Sequence of chain 1.A:
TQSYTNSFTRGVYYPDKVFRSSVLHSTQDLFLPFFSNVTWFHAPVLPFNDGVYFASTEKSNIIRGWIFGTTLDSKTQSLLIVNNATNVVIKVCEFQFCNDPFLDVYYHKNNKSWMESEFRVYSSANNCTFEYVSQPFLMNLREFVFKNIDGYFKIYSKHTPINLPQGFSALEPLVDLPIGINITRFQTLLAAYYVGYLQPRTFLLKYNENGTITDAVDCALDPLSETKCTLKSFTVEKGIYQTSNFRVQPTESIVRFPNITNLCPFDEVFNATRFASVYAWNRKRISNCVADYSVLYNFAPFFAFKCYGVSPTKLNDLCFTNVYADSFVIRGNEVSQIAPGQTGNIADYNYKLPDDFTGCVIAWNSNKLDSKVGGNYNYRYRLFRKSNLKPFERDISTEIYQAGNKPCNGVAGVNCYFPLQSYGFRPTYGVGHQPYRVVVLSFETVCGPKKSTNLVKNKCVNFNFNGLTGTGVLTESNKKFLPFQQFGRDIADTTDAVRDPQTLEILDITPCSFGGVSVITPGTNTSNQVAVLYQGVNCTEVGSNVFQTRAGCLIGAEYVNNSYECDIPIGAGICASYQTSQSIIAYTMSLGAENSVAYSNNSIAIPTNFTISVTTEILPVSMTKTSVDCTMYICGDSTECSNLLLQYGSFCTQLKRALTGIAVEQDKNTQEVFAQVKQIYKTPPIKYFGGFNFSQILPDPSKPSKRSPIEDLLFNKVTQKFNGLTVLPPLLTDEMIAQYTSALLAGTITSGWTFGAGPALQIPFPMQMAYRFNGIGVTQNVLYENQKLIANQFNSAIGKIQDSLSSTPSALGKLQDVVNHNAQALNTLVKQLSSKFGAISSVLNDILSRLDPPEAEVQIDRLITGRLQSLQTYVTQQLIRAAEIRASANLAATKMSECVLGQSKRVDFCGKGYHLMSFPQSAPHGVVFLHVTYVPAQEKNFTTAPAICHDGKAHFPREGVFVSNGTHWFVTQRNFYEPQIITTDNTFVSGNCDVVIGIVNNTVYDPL

Binding-site contacts:
Ligand atom C1 contacts residue ASN208 of chain 1.A at 1.5 Å.
Ligand atom O5 contacts residue ASN208 of chain 1.A at 2.4 Å (h-bond).
Ligand atom C5 contacts residue ASN208 of chain 1.A at 3.7 Å.
Ligand atom C4 contacts residue ASN208 of chain 1.A at 4.3 Å.
Ligand atom O7 contacts residue ASN208 of chain 1.A at 2.9 Å (h-bond).
Ligand atom C8 contacts residue GLY206 of chain 1.A at 4.1 Å.
Ligand atom C2 contacts residue ASN208 of chain 1.A at 2.5 Å.
Ligand atom N2 contacts residue ASN208 of chain 1.A at 2.9 Å (h-bond).
Ligand atom C3 contacts residue ASN208 of chain 1.A at 3.8 Å.
Ligand atom C7 contacts residue ASN208 of chain 1.A at 3.0 Å.
Ligand atom C8 contacts residue ASN208 of chain 1.A at 3.8 Å.
Ligand atom O7 contacts residue GLY206 of chain 1.A at 4.3 Å.

This small molecule binds to this protein.
Small molecule (SMILES): CC(=O)N[C@@H]1[C@@H](O)[C@H](O)[C@@H](CO)O[C@H]1O